Sequence of chain 2.A:
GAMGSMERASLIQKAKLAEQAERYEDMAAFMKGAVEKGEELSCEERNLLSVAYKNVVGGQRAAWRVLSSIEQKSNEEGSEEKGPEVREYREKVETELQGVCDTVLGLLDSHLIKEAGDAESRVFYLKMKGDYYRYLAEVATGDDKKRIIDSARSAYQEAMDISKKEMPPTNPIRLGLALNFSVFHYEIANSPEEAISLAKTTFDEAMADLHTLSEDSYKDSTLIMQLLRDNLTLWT

Sequence of chain 2.B:
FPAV

Binding-site contacts:
Ligand atom CL1 contacts residue PRO172 of chain 2.A at 4.1 Å.
Ligand atom C16 contacts residue ILE173 of chain 2.A at 4.1 Å (hydrophobic).
Ligand atom C8 contacts residue VAL5 of chain 2.B at 4.0 Å (hydrophobic).
Ligand atom C2 contacts residue LEU223 of chain 2.A at 3.6 Å (hydrophobic).
Ligand atom C9 contacts residue VAL5 of chain 2.B at 3.9 Å (hydrophobic).
Ligand atom O1 contacts residue ILE224 of chain 2.A at 3.9 Å.
Ligand atom C17 contacts residue CYS43 of chain 2.A at 4.2 Å (hydrophobic).
Ligand atom C24 contacts residue LEU223 of chain 2.A at 4.3 Å (hydrophobic).
Ligand atom O2 contacts residue ARG46 of chain 2.A at 4.2 Å.
Ligand atom C20 contacts residue CYS43 of chain 2.A at 3.9 Å (hydrophobic).
Ligand atom C1 contacts residue LEU227 of chain 2.A at 3.6 Å (hydrophobic).
Ligand atom O1 contacts residue LEU223 of chain 2.A at 4.3 Å.
Ligand atom C3 contacts residue VAL5 of chain 2.B at 3.7 Å (hydrophobic).
Ligand atom O3 contacts residue LEU223 of chain 2.A at 3.8 Å.
Ligand atom O2 contacts residue CYS43 of chain 2.A at 3.6 Å.
Ligand atom C1 contacts residue VAL5 of chain 2.B at 4.1 Å (hydrophobic).
Ligand atom CL1 contacts residue PHE124 of chain 2.A at 4.1 Å.
Ligand atom CL1 contacts residue ILE173 of chain 2.A at 3.7 Å.
Ligand atom C18 contacts residue CYS43 of chain 2.A at 2.8 Å (hydrophobic).
Ligand atom CL1 contacts residue LYS127 of chain 2.A at 3.6 Å.
Ligand atom C20 contacts residue PHE124 of chain 2.A at 4.0 Å (hydrophobic).
Ligand atom O2 contacts residue ILE173 of chain 2.A at 3.0 Å.
Ligand atom C7 contacts residue VAL5 of chain 2.B at 3.8 Å (hydrophobic).
Ligand atom C20 contacts residue ASN47 of chain 2.A at 4.0 Å.
Ligand atom C9 contacts residue PRO172 of chain 2.A at 3.7 Å (hydrophobic).
Ligand atom C19 contacts residue ARG46 of chain 2.A at 3.6 Å.
Ligand atom C13 contacts residue ASN47 of chain 2.A at 4.2 Å.
Ligand atom C5 contacts residue VAL5 of chain 2.B at 3.9 Å (hydrophobic).
Ligand atom C10 contacts residue VAL5 of chain 2.B at 3.9 Å (hydrophobic).
Ligand atom C6 contacts residue VAL5 of chain 2.B at 3.4 Å (hydrophobic).
Ligand atom C21 contacts residue ASN47 of chain 2.A at 3.8 Å.
Ligand atom C9 contacts residue ILE224 of chain 2.A at 4.1 Å (hydrophobic).
Ligand atom C19 contacts residue CYS43 of chain 2.A at 1.8 Å (hydrophobic).
Ligand atom C22 contacts residue ASN47 of chain 2.A at 3.9 Å.
Ligand atom C10 contacts residue ILE224 of chain 2.A at 4.0 Å (hydrophobic).
Ligand atom C18 contacts residue ILE173 of chain 2.A at 4.1 Å (hydrophobic).
Ligand atom C1 contacts residue LEU223 of chain 2.A at 3.8 Å (hydrophobic).
Ligand atom C17 contacts residue ILE173 of chain 2.A at 4.0 Å (hydrophobic).
Ligand atom N3 contacts residue CYS43 of chain 2.A at 3.3 Å (h-bond).
Ligand atom N1 contacts residue VAL5 of chain 2.B at 4.1 Å.

The small molecule below binds the protein below.
Small molecule (SMILES): C[C@@H]1CC(Nc2ccc(Cl)cc2)(C(=O)NCC2CC3(CCN(C(=O)CCl)CC3)C2)C[C@H](C)O1